A small-molecule ligand and the protein it binds are described below.
Small molecule (SMILES): c1ccc2c(c1)[nH]c1ccccc12

Binding-site contacts:
Ligand atom C8 contacts residue ILE262 of chain 1.B at 3.3 Å (hydrophobic).
Ligand atom C2 contacts residue GLU284 of chain 1.B at 3.5 Å.
Ligand atom N9 contacts residue LEU270 of chain 1.B at 3.7 Å.
Ligand atom C8 contacts residue GLY178 of chain 1.B at 3.7 Å.
Ligand atom C4A contacts residue VAL272 of chain 1.B at 3.7 Å (hydrophobic).
Ligand atom C4 contacts residue PHE275 of chain 1.B at 3.7 Å (hydrophobic).
Ligand atom C8A contacts residue GLY178 of chain 1.B at 3.6 Å.
Ligand atom C7 contacts residue ILE262 of chain 1.B at 3.1 Å (hydrophobic).
Ligand atom N9 contacts residue OXY1 of chain 1.L at 3.4 Å (h-bond).
Ligand atom C3 contacts residue GLN282 of chain 1.B at 3.5 Å.
Ligand atom C4 contacts residue OXY1 of chain 1.L at 3.6 Å.
Ligand atom C8A contacts residue HIS183 of chain 1.B at 3.6 Å.
Ligand atom C1 contacts residue GLU284 of chain 1.B at 3.5 Å.
Ligand atom C8 contacts residue ASP180 of chain 1.B at 3.9 Å.
Ligand atom C1 contacts residue LEU270 of chain 1.B at 3.5 Å (hydrophobic).
Ligand atom C4B contacts residue OXY1 of chain 1.L at 3.8 Å.
Ligand atom C4 contacts residue VAL272 of chain 1.B at 3.9 Å (hydrophobic).
Ligand atom C2 contacts residue GLN282 of chain 1.B at 3.3 Å.
Ligand atom C4 contacts residue PHE329 of chain 1.B at 3.6 Å (hydrophobic).
Ligand atom C3 contacts residue PHE275 of chain 1.B at 3.7 Å (hydrophobic).
Ligand atom C4A contacts residue OXY1 of chain 1.L at 3.2 Å.
Ligand atom C2 contacts residue ASN330 of chain 1.B at 3.5 Å.
Ligand atom C9A contacts residue OXY1 of chain 1.L at 2.9 Å.
Ligand atom C8 contacts residue ILE184 of chain 1.B at 3.8 Å (hydrophobic).
Ligand atom C3 contacts residue ASN330 of chain 1.B at 3.7 Å.
Ligand atom C9A contacts residue VAL272 of chain 1.B at 3.7 Å (hydrophobic).
Ligand atom C1 contacts residue VAL272 of chain 1.B at 3.8 Å (hydrophobic).
Ligand atom C6 contacts residue ILE184 of chain 1.B at 3.2 Å (hydrophobic).
Ligand atom N9 contacts residue GLY178 of chain 1.B at 2.8 Å (h-bond).
Ligand atom C9A contacts residue LEU270 of chain 1.B at 3.8 Å (hydrophobic).
Ligand atom C5 contacts residue ILE184 of chain 1.B at 3.7 Å (hydrophobic).
Ligand atom C3 contacts residue OXY1 of chain 1.L at 3.8 Å.
Ligand atom C6 contacts residue ALA259 of chain 1.B at 3.9 Å (hydrophobic).
Ligand atom N9 contacts residue HIS183 of chain 1.B at 3.5 Å.
Ligand atom C6 contacts residue ILE262 of chain 1.B at 3.7 Å (hydrophobic).
Ligand atom C1 contacts residue OXY1 of chain 1.L at 2.9 Å.
Ligand atom C2 contacts residue OXY1 of chain 1.L at 3.6 Å.
Ligand atom C8 contacts residue HIS183 of chain 1.B at 3.6 Å.
Ligand atom C8A contacts residue OXY1 of chain 1.L at 3.8 Å.
Ligand atom C7 contacts residue ILE184 of chain 1.B at 3.2 Å (hydrophobic).

Sequence of chain 1.B:
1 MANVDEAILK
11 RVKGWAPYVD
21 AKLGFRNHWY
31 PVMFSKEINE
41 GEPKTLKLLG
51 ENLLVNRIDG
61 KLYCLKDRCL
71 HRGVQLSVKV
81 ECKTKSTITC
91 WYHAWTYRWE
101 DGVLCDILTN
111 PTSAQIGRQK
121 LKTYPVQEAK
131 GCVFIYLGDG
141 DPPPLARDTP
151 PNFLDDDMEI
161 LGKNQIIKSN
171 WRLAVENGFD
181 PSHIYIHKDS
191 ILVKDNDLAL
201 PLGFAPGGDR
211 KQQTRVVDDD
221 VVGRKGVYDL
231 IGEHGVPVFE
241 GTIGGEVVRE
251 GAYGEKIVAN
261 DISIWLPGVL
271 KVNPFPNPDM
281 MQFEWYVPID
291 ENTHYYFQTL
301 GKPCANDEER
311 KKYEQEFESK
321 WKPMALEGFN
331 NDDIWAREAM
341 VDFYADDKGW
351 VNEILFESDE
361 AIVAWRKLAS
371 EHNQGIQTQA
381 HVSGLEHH